The protein below binds the small molecule below.
Small molecule (SMILES): C[C@]12CCc3c(ccc4cc(O)ccc34)[C@@H]1CCC2=O

Sequence of chain 2.A:
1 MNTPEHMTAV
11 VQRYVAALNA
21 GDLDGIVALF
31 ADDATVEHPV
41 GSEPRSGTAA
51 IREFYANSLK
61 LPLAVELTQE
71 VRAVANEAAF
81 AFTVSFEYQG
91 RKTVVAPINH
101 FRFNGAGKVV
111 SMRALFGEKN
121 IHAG

Binding-site contacts:
Ligand atom C19 contacts residue PRO97 of chain 2.A at 3.6 Å (hydrophobic).
Ligand atom C24 contacts residue LEU63 of chain 2.A at 4.1 Å (hydrophobic).
Ligand atom C13 contacts residue HIS38 of chain 2.A at 3.3 Å.
Ligand atom C6 contacts residue VAL95 of chain 2.A at 3.5 Å (hydrophobic).
Ligand atom C11 contacts residue VAL84 of chain 2.A at 3.9 Å (hydrophobic).
Ligand atom C25 contacts residue TYR14 of chain 2.A at 3.4 Å (hydrophobic).
Ligand atom O26 contacts residue MET112 of chain 2.A at 3.9 Å.
Ligand atom O1 contacts residue PHE86 of chain 2.A at 4.2 Å.
Ligand atom C4 contacts residue VAL84 of chain 2.A at 4.2 Å (hydrophobic).
Ligand atom C27 contacts residue HIS38 of chain 2.A at 2.8 Å.
Ligand atom C1 contacts residue VAL95 of chain 2.A at 3.8 Å (hydrophobic).
Ligand atom C19 contacts residue VAL84 of chain 2.A at 3.8 Å (hydrophobic).
Ligand atom C26 contacts residue TYR14 of chain 2.A at 3.4 Å (hydrophobic).
Ligand atom C5 contacts residue HIS38 of chain 2.A at 3.6 Å.
Ligand atom C25 contacts residue LEU18 of chain 2.A at 3.8 Å (hydrophobic).
Ligand atom C12 contacts residue HIS38 of chain 2.A at 4.1 Å.
Ligand atom C5 contacts residue PHE116 of chain 2.A at 3.6 Å (hydrophobic).
Ligand atom C18 contacts residue HIS38 of chain 2.A at 3.8 Å.
Ligand atom C3 contacts residue PHE86 of chain 2.A at 3.9 Å (hydrophobic).
Ligand atom C5 contacts residue VAL95 of chain 2.A at 3.7 Å (hydrophobic).
Ligand atom C18 contacts residue PHE82 of chain 2.A at 3.8 Å (hydrophobic).
Ligand atom C10 contacts residue PHE86 of chain 2.A at 4.0 Å (hydrophobic).
Ligand atom O26 contacts residue PHE82 of chain 2.A at 3.9 Å.
Ligand atom C27 contacts residue PHE54 of chain 2.A at 4.2 Å (hydrophobic).
Ligand atom C19 contacts residue HIS38 of chain 2.A at 3.1 Å.
Ligand atom C2 contacts residue PHE86 of chain 2.A at 3.6 Å (hydrophobic).
Ligand atom C19 contacts residue PHE116 of chain 2.A at 4.2 Å (hydrophobic).
Ligand atom O26 contacts residue ASN99 of chain 2.A at 3.0 Å (h-bond).
Ligand atom C26 contacts residue ASN99 of chain 2.A at 4.2 Å.
Ligand atom C25 contacts residue TYR55 of chain 2.A at 4.0 Å (hydrophobic).
Ligand atom C4 contacts residue HIS38 of chain 2.A at 3.5 Å.
Ligand atom C17 contacts residue HIS38 of chain 2.A at 3.9 Å.
Ligand atom C6 contacts residue PHE116 of chain 2.A at 3.8 Å (hydrophobic).
Ligand atom C1 contacts residue PHE86 of chain 2.A at 4.2 Å (hydrophobic).
Ligand atom C13 contacts residue VAL84 of chain 2.A at 3.6 Å (hydrophobic).
Ligand atom C18 contacts residue PRO97 of chain 2.A at 3.7 Å (hydrophobic).
Ligand atom O26 contacts residue TYR14 of chain 2.A at 2.7 Å (h-bond).
Ligand atom C12 contacts residue VAL84 of chain 2.A at 3.8 Å (hydrophobic).
Ligand atom C16 contacts residue VAL84 of chain 2.A at 4.0 Å (hydrophobic).
Ligand atom C18 contacts residue VAL84 of chain 2.A at 4.2 Å (hydrophobic).